Binding-site contacts:
Ligand atom C21 contacts residue HEM1 of chain 1.I at 3.8 Å.
Ligand atom C2 contacts residue ILE188 of chain 1.C at 3.9 Å (hydrophobic).
Ligand atom O3 contacts residue ILE187 of chain 1.C at 3.7 Å.
Ligand atom C7 contacts residue ASP280 of chain 1.C at 3.9 Å.
Ligand atom C9 contacts residue GLY283 of chain 1.C at 4.1 Å.
Ligand atom C1 contacts residue GLU287 of chain 1.C at 3.8 Å.
Ligand atom C12 contacts residue THR288 of chain 1.C at 3.8 Å.
Ligand atom O20 contacts residue ILE353 of chain 1.C at 3.3 Å.
Ligand atom C16 contacts residue ALA284 of chain 1.C at 4.0 Å (hydrophobic).
Ligand atom C7 contacts residue ALA284 of chain 1.C at 4.1 Å (hydrophobic).
Ligand atom C19 contacts residue LEU191 of chain 1.C at 4.1 Å (hydrophobic).
Ligand atom C7 contacts residue PHE96 of chain 1.C at 4.2 Å (hydrophobic).
Ligand atom C18 contacts residue VAL464 of chain 1.C at 3.7 Å (hydrophobic).
Ligand atom C17 contacts residue ALA284 of chain 1.C at 4.2 Å (hydrophobic).
Ligand atom C11 contacts residue VAL465 of chain 1.C at 3.6 Å (hydrophobic).
Ligand atom C17 contacts residue THR288 of chain 1.C at 4.1 Å.
Ligand atom C21 contacts residue ALA349 of chain 1.C at 4.0 Å (hydrophobic).
Ligand atom C6 contacts residue ASP280 of chain 1.C at 4.0 Å.
Ligand atom C2 contacts residue GLU287 of chain 1.C at 4.1 Å.
Ligand atom C16 contacts residue ILE353 of chain 1.C at 4.0 Å (hydrophobic).
Ligand atom O20 contacts residue HEM1 of chain 1.I at 3.3 Å.
Ligand atom C5 contacts residue GLY283 of chain 1.C at 4.1 Å.
Ligand atom C15 contacts residue ALA284 of chain 1.C at 4.2 Å (hydrophobic).
Ligand atom C21 contacts residue THR288 of chain 1.C at 3.6 Å.
Ligand atom C15 contacts residue ALA95 of chain 1.C at 3.5 Å (hydrophobic).
Ligand atom C21 contacts residue VAL348 of chain 1.C at 4.0 Å (hydrophobic).
Ligand atom O3 contacts residue ASN184 of chain 1.C at 2.8 Å (h-bond).
Ligand atom C1 contacts residue ILE188 of chain 1.C at 4.0 Å (hydrophobic).
Ligand atom C18 contacts residue ILE353 of chain 1.C at 4.1 Å (hydrophobic).
Ligand atom C20 contacts residue HEM1 of chain 1.I at 3.9 Å.
Ligand atom C4 contacts residue LEU87 of chain 1.C at 3.8 Å (hydrophobic).
Ligand atom C19 contacts residue VAL464 of chain 1.C at 3.9 Å (hydrophobic).
Ligand atom C14 contacts residue ALA284 of chain 1.C at 3.9 Å (hydrophobic).
Ligand atom C3 contacts residue GLY283 of chain 1.C at 3.9 Å.
Ligand atom C19 contacts residue LEU87 of chain 1.C at 4.1 Å (hydrophobic).
Ligand atom C16 contacts residue HEM1 of chain 1.I at 3.8 Å.
Ligand atom C12 contacts residue VAL465 of chain 1.C at 3.6 Å (hydrophobic).
Ligand atom C6 contacts residue GLY283 of chain 1.C at 4.2 Å.
Ligand atom C3 contacts residue ASN184 of chain 1.C at 3.8 Å.
Ligand atom C16 contacts residue ALA95 of chain 1.C at 4.1 Å (hydrophobic).

Sequence of chain 1.C:
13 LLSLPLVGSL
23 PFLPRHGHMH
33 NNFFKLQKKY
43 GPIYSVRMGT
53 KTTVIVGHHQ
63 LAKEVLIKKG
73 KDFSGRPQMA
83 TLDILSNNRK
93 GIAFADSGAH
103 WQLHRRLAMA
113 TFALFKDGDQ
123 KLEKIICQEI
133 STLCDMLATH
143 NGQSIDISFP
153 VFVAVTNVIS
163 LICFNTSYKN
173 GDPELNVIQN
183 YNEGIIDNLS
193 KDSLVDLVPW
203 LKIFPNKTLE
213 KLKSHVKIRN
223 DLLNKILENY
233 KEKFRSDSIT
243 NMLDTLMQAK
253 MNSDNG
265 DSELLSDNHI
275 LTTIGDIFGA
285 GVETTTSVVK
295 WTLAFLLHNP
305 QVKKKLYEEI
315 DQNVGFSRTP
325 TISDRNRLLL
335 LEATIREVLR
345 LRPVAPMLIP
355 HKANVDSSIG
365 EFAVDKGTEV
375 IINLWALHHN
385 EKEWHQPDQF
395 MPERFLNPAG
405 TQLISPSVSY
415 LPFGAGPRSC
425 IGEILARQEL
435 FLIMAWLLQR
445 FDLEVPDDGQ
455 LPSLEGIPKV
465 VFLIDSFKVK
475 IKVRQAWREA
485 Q

This protein binds this small molecule.
Small molecule (SMILES): CC(=O)[C@H]1CC[C@H]2[C@@H]3CC=C4C[C@@H](O)CC[C@]4(C)[C@H]3CC[C@]12C